Binding-site contacts:
Ligand atom O7 contacts residue ASN604 of chain 1.B at 3.2 Å (h-bond).
Ligand atom C4 contacts residue ASN604 of chain 1.B at 4.2 Å.
Ligand atom N2 contacts residue ASN604 of chain 1.B at 2.7 Å (h-bond).
Ligand atom C7 contacts residue ASN604 of chain 1.B at 2.8 Å.
Ligand atom C1 contacts residue ASN604 of chain 1.B at 1.4 Å.
Ligand atom C5 contacts residue ASN604 of chain 1.B at 3.6 Å.
Ligand atom O7 contacts residue GLN632 of chain 1.B at 3.8 Å.
Ligand atom C3 contacts residue ASN604 of chain 1.B at 3.8 Å.
Ligand atom C2 contacts residue ASN604 of chain 1.B at 2.5 Å.
Ligand atom O5 contacts residue ASN604 of chain 1.B at 2.3 Å (h-bond).
Ligand atom C8 contacts residue ASN604 of chain 1.B at 3.4 Å.

This protein binds this small molecule.
Small molecule (SMILES): CC(=O)N[C@@H]1[C@@H](O)[C@H](O)[C@@H](CO)O[C@H]1O

Sequence of chain 1.B:
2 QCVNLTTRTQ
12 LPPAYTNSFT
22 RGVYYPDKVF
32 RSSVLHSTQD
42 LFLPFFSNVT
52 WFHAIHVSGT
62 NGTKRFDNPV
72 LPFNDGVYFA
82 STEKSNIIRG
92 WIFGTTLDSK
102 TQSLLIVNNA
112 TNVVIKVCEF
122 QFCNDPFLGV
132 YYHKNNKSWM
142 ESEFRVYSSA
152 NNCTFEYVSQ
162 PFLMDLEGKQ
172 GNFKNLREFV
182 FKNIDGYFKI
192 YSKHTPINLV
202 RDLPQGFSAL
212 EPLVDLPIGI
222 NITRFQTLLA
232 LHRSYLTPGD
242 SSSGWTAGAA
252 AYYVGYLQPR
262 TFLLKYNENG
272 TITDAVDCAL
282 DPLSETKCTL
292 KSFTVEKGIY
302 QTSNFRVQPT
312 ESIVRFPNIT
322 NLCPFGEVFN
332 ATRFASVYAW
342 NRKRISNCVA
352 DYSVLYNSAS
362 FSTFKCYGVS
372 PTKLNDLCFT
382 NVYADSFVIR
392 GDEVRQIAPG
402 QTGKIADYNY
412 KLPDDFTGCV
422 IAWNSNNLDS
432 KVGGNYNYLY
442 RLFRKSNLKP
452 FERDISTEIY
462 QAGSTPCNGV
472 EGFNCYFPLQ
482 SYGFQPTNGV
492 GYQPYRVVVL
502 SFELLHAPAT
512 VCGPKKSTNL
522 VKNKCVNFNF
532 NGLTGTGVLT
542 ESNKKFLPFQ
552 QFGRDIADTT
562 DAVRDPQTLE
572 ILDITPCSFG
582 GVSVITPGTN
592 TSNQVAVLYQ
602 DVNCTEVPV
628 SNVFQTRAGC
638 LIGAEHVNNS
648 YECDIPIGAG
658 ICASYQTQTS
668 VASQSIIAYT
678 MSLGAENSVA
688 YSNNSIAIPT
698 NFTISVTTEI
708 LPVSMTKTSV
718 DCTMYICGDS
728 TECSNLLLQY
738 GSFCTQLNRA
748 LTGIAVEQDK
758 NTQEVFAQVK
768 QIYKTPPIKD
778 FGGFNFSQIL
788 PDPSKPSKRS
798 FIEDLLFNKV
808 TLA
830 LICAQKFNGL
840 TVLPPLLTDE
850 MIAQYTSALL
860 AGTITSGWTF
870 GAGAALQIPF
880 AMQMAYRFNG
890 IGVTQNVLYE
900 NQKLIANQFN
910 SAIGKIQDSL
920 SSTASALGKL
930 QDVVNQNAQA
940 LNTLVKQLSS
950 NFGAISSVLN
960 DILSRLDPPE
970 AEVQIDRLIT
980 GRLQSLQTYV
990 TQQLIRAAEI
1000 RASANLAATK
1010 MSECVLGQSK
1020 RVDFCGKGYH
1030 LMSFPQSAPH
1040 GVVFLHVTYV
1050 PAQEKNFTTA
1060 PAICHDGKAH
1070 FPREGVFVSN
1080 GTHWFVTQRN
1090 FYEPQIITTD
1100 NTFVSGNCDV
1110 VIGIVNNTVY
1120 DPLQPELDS